Sequence of chain 1.F:
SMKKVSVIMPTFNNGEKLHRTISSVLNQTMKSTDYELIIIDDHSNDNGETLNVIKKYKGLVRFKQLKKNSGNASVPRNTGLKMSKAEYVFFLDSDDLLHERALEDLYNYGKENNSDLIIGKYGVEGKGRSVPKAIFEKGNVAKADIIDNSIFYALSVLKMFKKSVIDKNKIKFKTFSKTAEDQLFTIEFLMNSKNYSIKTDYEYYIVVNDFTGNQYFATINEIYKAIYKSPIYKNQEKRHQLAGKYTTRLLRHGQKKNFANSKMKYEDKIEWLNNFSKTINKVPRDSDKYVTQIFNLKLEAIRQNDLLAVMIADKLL

A protein and the small-molecule ligand that binds it are described below.
Small molecule (SMILES): CC(=O)N[C@H]1[C@@H](O[P](=O)(O)O[P](=O)(O)OC[C@H]2O[C@@H](n3ccc(=O)[nH]c3=O)[C@H](O)[C@@H]2O)O[C@H](CO)[C@@H](O)[C@@H]1O

Binding-site contacts:
Ligand atom O2 contacts residue PRO93 of chain 1.F at 3.3 Å.
Ligand atom O3' contacts residue ARG94 of chain 1.F at 3.3 Å (salt-bridge).
Ligand atom O2B contacts residue MG1 of chain 1.KA at 3.1 Å.
Ligand atom O2' contacts residue PRO27 of chain 1.F at 2.7 Å (h-bond).
Ligand atom N3 contacts residue ASN89 of chain 1.F at 3.0 Å (h-bond).
Ligand atom O2 contacts residue ALA90 of chain 1.F at 3.6 Å.
Ligand atom O3B contacts residue SER111 of chain 1.F at 3.0 Å (h-bond).
Ligand atom O2 contacts residue PRO27 of chain 1.F at 3.6 Å.
Ligand atom C4 contacts residue GLY88 of chain 1.F at 3.4 Å.
Ligand atom O2' contacts residue THR28 of chain 1.F at 3.3 Å.
Ligand atom C2 contacts residue ASN89 of chain 1.F at 3.2 Å.
Ligand atom C3' contacts residue ASP110 of chain 1.F at 3.3 Å.
Ligand atom O4 contacts residue PHE29 of chain 1.F at 3.8 Å.
Ligand atom O4 contacts residue ASN89 of chain 1.F at 3.7 Å.
Ligand atom C4' contacts residue ASP199 of chain 1.F at 3.7 Å.
Ligand atom PA contacts residue MG1 of chain 1.KA at 3.6 Å.
Ligand atom O2 contacts residue ASN89 of chain 1.F at 3.2 Å (h-bond).
Ligand atom O2 contacts residue ASP59 of chain 1.F at 3.6 Å.
Ligand atom O3B contacts residue PRO27 of chain 1.F at 3.2 Å (h-bond).
Ligand atom C8' contacts residue VAL224 of chain 1.F at 3.6 Å (hydrophobic).
Ligand atom O4 contacts residue ASN86 of chain 1.F at 3.0 Å (h-bond).
Ligand atom C2 contacts residue ASP59 of chain 1.F at 3.6 Å.
Ligand atom O4 contacts residue GLY88 of chain 1.F at 3.0 Å (h-bond).
Ligand atom O3B contacts residue ASP110 of chain 1.F at 3.5 Å.
Ligand atom C2B contacts residue SER111 of chain 1.F at 3.5 Å.
Ligand atom C4 contacts residue ASN89 of chain 1.F at 3.8 Å.
Ligand atom O2' contacts residue SER111 of chain 1.F at 2.9 Å (h-bond).
Ligand atom O4' contacts residue ARG94 of chain 1.F at 3.4 Å (salt-bridge).
Ligand atom C3B contacts residue SER111 of chain 1.F at 3.4 Å.
Ligand atom O2' contacts residue PHE29 of chain 1.F at 3.6 Å (h-bond).
Ligand atom O3' contacts residue ASP199 of chain 1.F at 3.6 Å.
Ligand atom N2' contacts residue ASP110 of chain 1.F at 3.5 Å (salt-bridge).
Ligand atom O3' contacts residue ASP110 of chain 1.F at 3.1 Å (salt-bridge).
Ligand atom C4 contacts residue ASP59 of chain 1.F at 3.6 Å.
Ligand atom O4B contacts residue ALA90 of chain 1.F at 3.1 Å.
Ligand atom N3 contacts residue ASP59 of chain 1.F at 2.8 Å (salt-bridge).
Ligand atom O2A contacts residue ASP110 of chain 1.F at 3.7 Å.
Ligand atom O4 contacts residue ASP59 of chain 1.F at 3.5 Å (salt-bridge).
Ligand atom C5 contacts residue GLY88 of chain 1.F at 3.7 Å.
Ligand atom O2A contacts residue MG1 of chain 1.KA at 2.3 Å.